The protein below binds the small molecule below.
Small molecule (SMILES): OC1CCC(Oc2cccc3cnc(Nc4ccc5[nH]cnc5c4)nc23)CC1

Sequence of chain 1.C:
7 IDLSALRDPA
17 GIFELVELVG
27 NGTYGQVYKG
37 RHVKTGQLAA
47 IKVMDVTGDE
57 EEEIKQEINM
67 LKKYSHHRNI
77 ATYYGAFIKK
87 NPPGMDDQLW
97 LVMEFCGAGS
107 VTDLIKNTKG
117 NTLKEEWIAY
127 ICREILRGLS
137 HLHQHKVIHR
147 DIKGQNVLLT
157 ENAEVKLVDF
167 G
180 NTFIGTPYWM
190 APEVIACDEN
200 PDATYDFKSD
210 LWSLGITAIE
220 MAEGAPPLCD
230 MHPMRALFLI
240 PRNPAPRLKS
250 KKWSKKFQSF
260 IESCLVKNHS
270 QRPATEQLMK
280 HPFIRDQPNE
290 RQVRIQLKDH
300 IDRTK

Binding-site contacts:
Ligand atom N2 contacts residue PHE101 of chain 1.C at 3.8 Å.
Ligand atom C3 contacts residue ALA46 of chain 1.C at 3.4 Å (hydrophobic).
Ligand atom C3 contacts residue LEU154 of chain 1.C at 3.5 Å (hydrophobic).
Ligand atom C18 contacts residue GLY105 of chain 1.C at 3.6 Å.
Ligand atom C12 contacts residue GLN151 of chain 1.C at 3.7 Å.
Ligand atom C7 contacts residue VAL164 of chain 1.C at 3.4 Å (hydrophobic).
Ligand atom C17 contacts residue VAL25 of chain 1.C at 3.8 Å (hydrophobic).
Ligand atom C1 contacts residue LEU154 of chain 1.C at 3.5 Å (hydrophobic).
Ligand atom N2 contacts residue GLU100 of chain 1.C at 3.4 Å (salt-bridge).
Ligand atom C15 contacts residue VAL25 of chain 1.C at 3.9 Å (hydrophobic).
Ligand atom C20 contacts residue GLY105 of chain 1.C at 3.8 Å.
Ligand atom C15 contacts residue CYS102 of chain 1.C at 3.6 Å (hydrophobic).
Ligand atom C21 contacts residue ASP109 of chain 1.C at 3.0 Å.
Ligand atom C2 contacts residue LEU154 of chain 1.C at 3.4 Å (hydrophobic).
Ligand atom C14 contacts residue VAL33 of chain 1.C at 3.8 Å (hydrophobic).
Ligand atom N2 contacts residue CYS102 of chain 1.C at 3.2 Å (h-bond).
Ligand atom C7 contacts residue MET99 of chain 1.C at 3.7 Å (hydrophobic).
Ligand atom C3 contacts residue GLU100 of chain 1.C at 3.1 Å.
Ligand atom C18 contacts residue ASP109 of chain 1.C at 3.9 Å.
Ligand atom C4 contacts residue LEU154 of chain 1.C at 3.3 Å (hydrophobic).
Ligand atom C5 contacts residue VAL164 of chain 1.C at 3.7 Å (hydrophobic).
Ligand atom O2 contacts residue GLN151 of chain 1.C at 3.3 Å (h-bond).
Ligand atom C15 contacts residue PHE101 of chain 1.C at 3.7 Å (hydrophobic).
Ligand atom N2 contacts residue ALA46 of chain 1.C at 3.5 Å.
Ligand atom C5 contacts residue MET99 of chain 1.C at 3.4 Å (hydrophobic).
Ligand atom C1 contacts residue VAL164 of chain 1.C at 3.9 Å (hydrophobic).
Ligand atom C16 contacts residue VAL25 of chain 1.C at 3.8 Å (hydrophobic).
Ligand atom C20 contacts residue VAL25 of chain 1.C at 3.4 Å (hydrophobic).
Ligand atom N1 contacts residue LEU154 of chain 1.C at 3.3 Å.
Ligand atom C9 contacts residue ASP165 of chain 1.C at 3.6 Å.
Ligand atom C17 contacts residue GLY105 of chain 1.C at 3.7 Å.
Ligand atom C19 contacts residue VAL25 of chain 1.C at 3.5 Å (hydrophobic).
Ligand atom C11 contacts residue GLN151 of chain 1.C at 3.2 Å.
Ligand atom C16 contacts residue CYS102 of chain 1.C at 3.7 Å (hydrophobic).
Ligand atom N4 contacts residue ASP109 of chain 1.C at 2.9 Å (salt-bridge).
Ligand atom N3 contacts residue PHE101 of chain 1.C at 3.7 Å.
Ligand atom C1 contacts residue ALA46 of chain 1.C at 3.8 Å (hydrophobic).
Ligand atom N3 contacts residue CYS102 of chain 1.C at 3.4 Å (h-bond).
Ligand atom N2 contacts residue LEU154 of chain 1.C at 3.4 Å.
Ligand atom C18 contacts residue VAL25 of chain 1.C at 3.6 Å (hydrophobic).